Sequence of chain 1.C:
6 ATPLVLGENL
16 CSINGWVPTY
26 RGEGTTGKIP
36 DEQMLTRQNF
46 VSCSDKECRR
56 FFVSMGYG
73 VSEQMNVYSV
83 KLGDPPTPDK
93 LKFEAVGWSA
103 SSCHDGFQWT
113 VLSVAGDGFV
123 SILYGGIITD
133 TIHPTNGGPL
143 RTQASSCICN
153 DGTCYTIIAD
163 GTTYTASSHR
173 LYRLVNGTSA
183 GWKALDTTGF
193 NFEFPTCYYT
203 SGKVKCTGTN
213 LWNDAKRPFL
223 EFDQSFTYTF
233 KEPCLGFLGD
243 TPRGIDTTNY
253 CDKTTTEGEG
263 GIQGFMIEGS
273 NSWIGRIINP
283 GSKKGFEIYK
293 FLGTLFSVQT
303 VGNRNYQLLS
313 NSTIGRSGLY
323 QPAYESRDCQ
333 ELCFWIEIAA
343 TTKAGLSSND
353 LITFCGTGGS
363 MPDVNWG

This protein binds this small molecule.
Small molecule (SMILES): CC(=O)N[C@H]1[C@H](O[C@H]2[C@H](O)[C@@H](NC(C)=O)CO[C@@H]2CO[C@@H]2O[C@@H](C)[C@@H](O)[C@@H](O)[C@@H]2O)O[C@H](CO)[C@@H](O[C@@H]2O[C@H](CO)[C@@H](O)[C@H](O[C@H]3O[C@H](CO)[C@@H](O)[C@H](O)[C@@H]3O)[C@@H]2O)[C@@H]1O

Sequence of chain 1.A:
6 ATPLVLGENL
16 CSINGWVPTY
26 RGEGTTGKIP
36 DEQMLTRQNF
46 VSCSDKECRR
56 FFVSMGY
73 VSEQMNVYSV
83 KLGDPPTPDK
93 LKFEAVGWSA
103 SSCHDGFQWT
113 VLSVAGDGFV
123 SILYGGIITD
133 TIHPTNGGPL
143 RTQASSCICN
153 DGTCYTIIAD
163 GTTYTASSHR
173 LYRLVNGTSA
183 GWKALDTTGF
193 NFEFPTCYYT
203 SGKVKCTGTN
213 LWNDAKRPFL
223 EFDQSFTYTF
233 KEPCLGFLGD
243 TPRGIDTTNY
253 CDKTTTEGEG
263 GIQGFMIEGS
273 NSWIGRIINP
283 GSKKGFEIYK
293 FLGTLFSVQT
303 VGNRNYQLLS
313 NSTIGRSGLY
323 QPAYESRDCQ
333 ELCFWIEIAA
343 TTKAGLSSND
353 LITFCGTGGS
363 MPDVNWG

Binding-site contacts:
Ligand atom N2 contacts residue ASN367 of chain 1.C at 3.9 Å.
Ligand atom C1 contacts residue GLU75 of chain 1.A at 4.2 Å.
Ligand atom O7 contacts residue THR30 of chain 1.C at 3.9 Å.
Ligand atom O5 contacts residue ASN313 of chain 1.C at 2.4 Å (h-bond).
Ligand atom N2 contacts residue GLN76 of chain 1.A at 4.4 Å.
Ligand atom C7 contacts residue ASN367 of chain 1.C at 4.3 Å.
Ligand atom C7 contacts residue GLY369 of chain 1.C at 4.1 Å.
Ligand atom N2 contacts residue ASN313 of chain 1.C at 2.8 Å (h-bond).
Ligand atom C8 contacts residue GLY369 of chain 1.C at 3.6 Å.
Ligand atom O6 contacts residue SER74 of chain 1.A at 3.1 Å (h-bond).
Ligand atom C3 contacts residue GLN76 of chain 1.A at 4.0 Å.
Ligand atom O7 contacts residue ASN313 of chain 1.C at 3.4 Å (h-bond).
Ligand atom C5 contacts residue ASN313 of chain 1.C at 3.6 Å.
Ligand atom C7 contacts residue ASN313 of chain 1.C at 3.3 Å.
Ligand atom C6 contacts residue SER74 of chain 1.A at 4.2 Å.
Ligand atom C8 contacts residue ARG26 of chain 1.C at 4.0 Å.
Ligand atom O3 contacts residue GLN76 of chain 1.A at 3.0 Å (h-bond).
Ligand atom O7 contacts residue THR31 of chain 1.C at 3.9 Å.
Ligand atom C7 contacts residue GLN76 of chain 1.A at 4.2 Å.
Ligand atom N2 contacts residue GLU75 of chain 1.A at 2.9 Å (salt-bridge).
Ligand atom C8 contacts residue GLN76 of chain 1.A at 4.5 Å.
Ligand atom O7 contacts residue GLY369 of chain 1.C at 4.4 Å.
Ligand atom C3 contacts residue ASN313 of chain 1.C at 3.7 Å.
Ligand atom O5 contacts residue GLN76 of chain 1.A at 4.5 Å.
Ligand atom C1 contacts residue ASN367 of chain 1.C at 4.4 Å.
Ligand atom C8 contacts residue THR31 of chain 1.C at 4.1 Å.
Ligand atom C8 contacts residue GLU75 of chain 1.A at 3.7 Å.
Ligand atom C2 contacts residue GLU75 of chain 1.A at 3.7 Å.
Ligand atom O3 contacts residue GLU75 of chain 1.A at 3.8 Å.
Ligand atom C4 contacts residue ASN313 of chain 1.C at 4.1 Å.
Ligand atom C2 contacts residue GLN76 of chain 1.A at 4.1 Å.
Ligand atom O7 contacts residue GLN76 of chain 1.A at 3.8 Å.
Ligand atom C8 contacts residue TRP368 of chain 1.C at 3.9 Å (hydrophobic).
Ligand atom C6 contacts residue GLN76 of chain 1.A at 4.4 Å.
Ligand atom C1 contacts residue ASN313 of chain 1.C at 1.4 Å.
Ligand atom C7 contacts residue GLU75 of chain 1.A at 3.8 Å.
Ligand atom C2 contacts residue ASN313 of chain 1.C at 2.3 Å.
Ligand atom C8 contacts residue ASN367 of chain 1.C at 4.2 Å.
Ligand atom C3 contacts residue GLU75 of chain 1.A at 3.5 Å.
Ligand atom C7 contacts residue THR31 of chain 1.C at 4.5 Å.